The small molecule below binds the protein below.
Small molecule (SMILES): CC(=O)N[C@@H]1[C@@H](O)[C@H](O)[C@@H](CO)O[C@H]1O

Sequence of chain 1.I:
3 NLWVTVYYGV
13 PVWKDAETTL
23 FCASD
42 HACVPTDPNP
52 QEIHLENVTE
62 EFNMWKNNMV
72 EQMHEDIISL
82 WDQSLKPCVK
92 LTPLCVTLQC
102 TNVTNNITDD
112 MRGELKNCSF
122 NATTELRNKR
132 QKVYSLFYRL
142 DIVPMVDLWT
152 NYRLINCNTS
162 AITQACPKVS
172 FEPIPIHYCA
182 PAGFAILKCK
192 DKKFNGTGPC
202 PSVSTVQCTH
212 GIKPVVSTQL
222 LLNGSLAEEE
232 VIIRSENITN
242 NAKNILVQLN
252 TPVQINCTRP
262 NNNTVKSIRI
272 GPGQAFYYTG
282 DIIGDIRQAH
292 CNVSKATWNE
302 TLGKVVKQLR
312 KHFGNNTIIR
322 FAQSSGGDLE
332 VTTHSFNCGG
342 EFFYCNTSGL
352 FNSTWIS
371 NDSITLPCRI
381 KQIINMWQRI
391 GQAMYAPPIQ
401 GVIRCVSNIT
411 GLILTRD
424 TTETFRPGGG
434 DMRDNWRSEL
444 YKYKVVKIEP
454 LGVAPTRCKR

Binding-site contacts:
Ligand atom C3 contacts residue ASN316 of chain 1.I at 3.9 Å.
Ligand atom O7 contacts residue ASN316 of chain 1.I at 3.2 Å (h-bond).
Ligand atom C1 contacts residue ASN316 of chain 1.I at 1.5 Å.
Ligand atom C8 contacts residue ASN316 of chain 1.I at 4.3 Å.
Ligand atom O5 contacts residue ASN316 of chain 1.I at 2.5 Å (h-bond).
Ligand atom C7 contacts residue ASN316 of chain 1.I at 3.2 Å.
Ligand atom C2 contacts residue ASN316 of chain 1.I at 2.5 Å.
Ligand atom C4 contacts residue ASN316 of chain 1.I at 4.4 Å.
Ligand atom C5 contacts residue ASN316 of chain 1.I at 3.8 Å.
Ligand atom N2 contacts residue ASN316 of chain 1.I at 2.9 Å (h-bond).